The protein below binds the small molecule below.
Small molecule (SMILES): CC(C)(C#N)c1cc(Nc2nc(N3CCC[C@H](N)C3)ncc2C(N)=O)cc(C(C)(C)C#N)c1

Binding-site contacts:
Ligand atom N6 contacts residue ALA50 of chain 1.A at 3.7 Å.
Ligand atom C16 contacts residue ASN149 of chain 1.A at 3.0 Å.
Ligand atom N2 contacts residue VAL37 of chain 1.A at 3.8 Å.
Ligand atom N1 contacts residue LEU29 of chain 1.A at 3.8 Å.
Ligand atom C19 contacts residue EDO1 of chain 1.E at 3.5 Å.
Ligand atom C14 contacts residue GLU148 of chain 1.A at 3.4 Å.
Ligand atom N7 contacts residue GLU105 of chain 1.A at 3.8 Å.
Ligand atom C21 contacts residue GLU105 of chain 1.A at 3.6 Å.
Ligand atom C15 contacts residue ASN149 of chain 1.A at 3.4 Å.
Ligand atom C16 contacts residue ASP165 of chain 1.A at 3.7 Å.
Ligand atom C10 contacts residue SER164 of chain 1.A at 3.8 Å.
Ligand atom C18 contacts residue GLN99 of chain 1.A at 3.8 Å.
Ligand atom N contacts residue SER102 of chain 1.A at 3.2 Å.
Ligand atom C8 contacts residue LEU151 of chain 1.A at 3.8 Å (hydrophobic).
Ligand atom C4 contacts residue EDO1 of chain 1.E at 3.5 Å.
Ligand atom N5 contacts residue ASN149 of chain 1.A at 2.7 Å (h-bond).
Ligand atom O contacts residue LEU100 of chain 1.A at 3.4 Å.
Ligand atom C9 contacts residue LEU151 of chain 1.A at 3.7 Å (hydrophobic).
Ligand atom C5 contacts residue EDO1 of chain 1.E at 3.8 Å.
Ligand atom N6 contacts residue SER164 of chain 1.A at 3.0 Å (h-bond).
Ligand atom N6 contacts residue VAL82 of chain 1.A at 3.6 Å.
Ligand atom C13 contacts residue LEU29 of chain 1.A at 3.4 Å (hydrophobic).
Ligand atom C11 contacts residue SER164 of chain 1.A at 3.1 Å.
Ligand atom N contacts residue LEU100 of chain 1.A at 3.5 Å.
Ligand atom C18 contacts residue VAL101 of chain 1.A at 3.8 Å (hydrophobic).
Ligand atom C18 contacts residue ALA50 of chain 1.A at 3.6 Å (hydrophobic).
Ligand atom C2 contacts residue GLU27 of chain 1.A at 3.8 Å.
Ligand atom C15 contacts residue GLU148 of chain 1.A at 3.6 Å.
Ligand atom O contacts residue VAL101 of chain 1.A at 2.8 Å (h-bond).
Ligand atom N5 contacts residue ASP165 of chain 1.A at 3.0 Å (salt-bridge).
Ligand atom N2 contacts residue SER164 of chain 1.A at 3.8 Å.
Ligand atom N6 contacts residue GLN99 of chain 1.A at 3.0 Å (h-bond).
Ligand atom C8 contacts residue EDO1 of chain 1.E at 3.7 Å.
Ligand atom C22 contacts residue LEU29 of chain 1.A at 3.6 Å (hydrophobic).
Ligand atom C2 contacts residue LEU29 of chain 1.A at 3.8 Å (hydrophobic).
Ligand atom C18 contacts residue SER164 of chain 1.A at 3.8 Å.
Ligand atom N1 contacts residue LEU151 of chain 1.A at 3.5 Å.
Ligand atom O contacts residue ALA50 of chain 1.A at 3.7 Å.
Ligand atom O contacts residue GLN99 of chain 1.A at 3.7 Å.
Ligand atom C17 contacts residue ASP165 of chain 1.A at 3.7 Å.

Sequence of chain 1.A:
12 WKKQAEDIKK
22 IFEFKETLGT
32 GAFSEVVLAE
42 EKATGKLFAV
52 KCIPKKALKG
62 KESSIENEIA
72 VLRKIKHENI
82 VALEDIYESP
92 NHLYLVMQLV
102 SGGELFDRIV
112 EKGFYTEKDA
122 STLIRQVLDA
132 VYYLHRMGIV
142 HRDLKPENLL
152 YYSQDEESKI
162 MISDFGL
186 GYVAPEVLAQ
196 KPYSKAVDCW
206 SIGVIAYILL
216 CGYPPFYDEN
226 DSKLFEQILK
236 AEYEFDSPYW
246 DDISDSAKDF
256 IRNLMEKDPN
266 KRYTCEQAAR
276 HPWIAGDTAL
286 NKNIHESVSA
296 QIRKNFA